Sequence of chain 41.C:
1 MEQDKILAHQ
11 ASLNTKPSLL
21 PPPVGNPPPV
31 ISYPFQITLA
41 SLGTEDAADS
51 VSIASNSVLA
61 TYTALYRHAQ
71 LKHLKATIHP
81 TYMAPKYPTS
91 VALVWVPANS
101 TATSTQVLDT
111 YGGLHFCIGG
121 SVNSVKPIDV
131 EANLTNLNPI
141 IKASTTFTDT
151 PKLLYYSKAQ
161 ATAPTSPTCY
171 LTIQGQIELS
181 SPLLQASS

Sequence of chain 45.D:
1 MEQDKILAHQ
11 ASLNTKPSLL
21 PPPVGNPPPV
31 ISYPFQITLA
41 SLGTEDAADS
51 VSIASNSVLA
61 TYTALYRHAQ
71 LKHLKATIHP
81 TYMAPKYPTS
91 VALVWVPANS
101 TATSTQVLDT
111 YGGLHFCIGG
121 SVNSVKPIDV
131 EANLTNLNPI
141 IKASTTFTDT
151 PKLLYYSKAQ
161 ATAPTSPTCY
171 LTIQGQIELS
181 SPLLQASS

Binding-site contacts:
Ligand atom C4 contacts residue GLY113 of chain 45.C at 1.2 Å.
Ligand atom C5 contacts residue VAL94 of chain 45.C at 2.5 Å (hydrophobic).
Ligand atom C2 contacts residue GLY113 of chain 45.C at 2.8 Å.
Ligand atom C6 contacts residue GLY112 of chain 45.C at 2.2 Å.
Ligand atom C6 contacts residue TYR111 of chain 45.C at 3.1 Å (hydrophobic).
Ligand atom C4' contacts residue TRP95 of chain 45.C at 3.0 Å (hydrophobic).
Ligand atom O3' contacts residue GLU131 of chain 45.C at 2.8 Å (salt-bridge).
Ligand atom N3 contacts residue VAL94 of chain 45.C at 2.3 Å.
Ligand atom C4 contacts residue VAL94 of chain 45.C at 2.8 Å (hydrophobic).
Ligand atom O4 contacts residue GLY113 of chain 45.C at 2.0 Å.
Ligand atom O4 contacts residue GLU131 of chain 45.C at 2.6 Å (salt-bridge).
Ligand atom OP2 contacts residue ASN133 of chain 45.C at 2.5 Å.
Ligand atom N3 contacts residue GLY113 of chain 45.C at 2.1 Å.
Ligand atom N1 contacts residue GLY113 of chain 45.C at 2.8 Å.
Ligand atom N3 contacts residue VAL107 of chain 45.C at 2.9 Å.
Ligand atom C4 contacts residue LEU93 of chain 45.C at 2.9 Å (hydrophobic).
Ligand atom O2' contacts residue TRP95 of chain 45.C at 2.5 Å.
Ligand atom C1' contacts residue TRP95 of chain 45.C at 2.4 Å (hydrophobic).
Ligand atom N3 contacts residue LEU93 of chain 45.C at 1.6 Å (h-bond).
Ligand atom O4 contacts residue LEU114 of chain 45.C at 2.8 Å (h-bond).
Ligand atom O2 contacts residue VAL94 of chain 45.C at 1.5 Å.
Ligand atom C5 contacts residue GLY112 of chain 45.C at 2.6 Å.
Ligand atom C2 contacts residue VAL94 of chain 45.C at 1.7 Å (hydrophobic).
Ligand atom C6 contacts residue VAL94 of chain 45.C at 1.8 Å (hydrophobic).
Ligand atom O4' contacts residue TRP95 of chain 45.C at 2.8 Å (h-bond).
Ligand atom OP1 contacts residue ASN136 of chain 45.C at 2.4 Å (h-bond).
Ligand atom O4' contacts residue VAL94 of chain 45.C at 2.7 Å.
Ligand atom C2 contacts residue LEU93 of chain 45.C at 2.0 Å (hydrophobic).
Ligand atom O4 contacts residue VAL107 of chain 45.C at 1.8 Å.
Ligand atom O5' contacts residue ASN133 of chain 45.C at 2.9 Å (h-bond).
Ligand atom O2 contacts residue LEU93 of chain 45.C at 1.9 Å (h-bond).
Ligand atom C5 contacts residue THR110 of chain 45.C at 2.9 Å.
Ligand atom C5 contacts residue GLY113 of chain 45.C at 1.2 Å.
Ligand atom C4 contacts residue VAL107 of chain 45.C at 2.6 Å (hydrophobic).
Ligand atom N1 contacts residue GLY112 of chain 45.C at 2.9 Å (h-bond).
Ligand atom C4 contacts residue LEU114 of chain 45.C at 2.8 Å (hydrophobic).
Ligand atom C6 contacts residue GLY113 of chain 45.C at 1.8 Å.
Ligand atom N3 contacts residue LEU114 of chain 45.C at 2.9 Å (h-bond).
Ligand atom N1 contacts residue VAL94 of chain 45.C at 1.9 Å.
Ligand atom C1' contacts residue VAL94 of chain 45.C at 2.6 Å (hydrophobic).

Sequence of chain 45.C:
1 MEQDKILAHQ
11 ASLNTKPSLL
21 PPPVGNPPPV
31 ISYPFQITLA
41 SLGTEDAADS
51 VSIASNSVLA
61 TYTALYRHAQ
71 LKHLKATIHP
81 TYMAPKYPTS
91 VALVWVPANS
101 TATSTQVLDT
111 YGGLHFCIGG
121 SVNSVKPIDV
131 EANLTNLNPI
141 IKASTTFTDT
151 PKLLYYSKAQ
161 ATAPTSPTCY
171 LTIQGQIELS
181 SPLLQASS

The protein below binds the small molecule below.
Small molecule (SMILES): O=c1ccn([C@@H]2O[C@H](CO[P](=O)(O)O[C@H]3[C@@H](O)[C@H](n4ccc(=O)[nH]c4=O)O[C@@H]3COP(=O)(O)O)[C@@H](O)[C@H]2O)c(=O)[nH]1